Sequence of chain 1.A:
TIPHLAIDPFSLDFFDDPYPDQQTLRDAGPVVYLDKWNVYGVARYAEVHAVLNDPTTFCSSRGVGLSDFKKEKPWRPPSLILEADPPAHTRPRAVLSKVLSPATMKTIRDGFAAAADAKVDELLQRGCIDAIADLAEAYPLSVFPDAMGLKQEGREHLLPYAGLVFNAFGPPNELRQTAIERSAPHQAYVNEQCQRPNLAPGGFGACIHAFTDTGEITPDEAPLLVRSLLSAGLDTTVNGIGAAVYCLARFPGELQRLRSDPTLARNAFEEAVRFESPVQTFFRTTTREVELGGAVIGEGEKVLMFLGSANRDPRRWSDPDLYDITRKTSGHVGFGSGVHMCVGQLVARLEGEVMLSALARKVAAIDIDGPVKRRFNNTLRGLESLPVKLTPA

Binding-site contacts:
Ligand atom N10 contacts residue PRO94 of chain 1.A at 3.9 Å.
Ligand atom C7 contacts residue PRO94 of chain 1.A at 3.8 Å (hydrophobic).
Ligand atom C4 contacts residue LYS90 of chain 1.A at 4.3 Å.
Ligand atom C6 contacts residue PRO94 of chain 1.A at 4.0 Å (hydrophobic).
Ligand atom C7 contacts residue PRO91 of chain 1.A at 4.5 Å (hydrophobic).
Ligand atom C5 contacts residue PRO91 of chain 1.A at 3.6 Å (hydrophobic).
Ligand atom C4 contacts residue ARG93 of chain 1.A at 4.4 Å.
Ligand atom C7 contacts residue ARG93 of chain 1.A at 3.9 Å.
Ligand atom C12 contacts residue PRO94 of chain 1.A at 3.8 Å (hydrophobic).
Ligand atom C8 contacts residue PRO91 of chain 1.A at 4.2 Å (hydrophobic).
Ligand atom C8 contacts residue PRO94 of chain 1.A at 4.0 Å (hydrophobic).
Ligand atom C11 contacts residue PRO94 of chain 1.A at 3.8 Å (hydrophobic).
Ligand atom C6 contacts residue PRO91 of chain 1.A at 3.2 Å (hydrophobic).
Ligand atom C6 contacts residue ARG93 of chain 1.A at 3.6 Å.
Ligand atom C9 contacts residue PRO95 of chain 1.A at 3.9 Å (hydrophobic).
Ligand atom C8 contacts residue PRO95 of chain 1.A at 3.7 Å (hydrophobic).
Ligand atom C11 contacts residue ARG93 of chain 1.A at 4.4 Å.
Ligand atom C4 contacts residue PRO94 of chain 1.A at 4.2 Å (hydrophobic).
Ligand atom O1 contacts residue TRP92 of chain 1.A at 4.2 Å.
Ligand atom C9 contacts residue PRO94 of chain 1.A at 3.9 Å (hydrophobic).
Ligand atom O1 contacts residue LYS90 of chain 1.A at 4.4 Å.
Ligand atom C5 contacts residue PRO94 of chain 1.A at 4.1 Å (hydrophobic).
Ligand atom C6 contacts residue LYS90 of chain 1.A at 4.1 Å.
Ligand atom C5 contacts residue TRP92 of chain 1.A at 4.2 Å (hydrophobic).
Ligand atom C8 contacts residue ARG93 of chain 1.A at 4.3 Å.
Ligand atom C5 contacts residue LYS90 of chain 1.A at 3.7 Å.
Ligand atom C5 contacts residue ARG93 of chain 1.A at 3.9 Å.

A protein and the small-molecule ligand that binds it are described below.
Small molecule (SMILES): O=C(O)c1ccc2cc[nH]c2c1